Sequence of chain 1.L:
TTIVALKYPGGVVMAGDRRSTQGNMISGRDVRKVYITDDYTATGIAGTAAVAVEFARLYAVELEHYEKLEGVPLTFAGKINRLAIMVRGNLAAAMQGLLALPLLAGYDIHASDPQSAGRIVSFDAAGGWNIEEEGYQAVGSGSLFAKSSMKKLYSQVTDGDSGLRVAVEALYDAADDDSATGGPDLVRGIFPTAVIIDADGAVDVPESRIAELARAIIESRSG

The protein below binds the small molecule below.
Small molecule (SMILES): Cc1cc(C(=O)N[C@@H](CC(=O)N2CCCC[C@@H]2C)C(=O)N[C@@H](C)C(=O)NCc2ccc(F)cc2F)no1

Sequence of chain 1.M:
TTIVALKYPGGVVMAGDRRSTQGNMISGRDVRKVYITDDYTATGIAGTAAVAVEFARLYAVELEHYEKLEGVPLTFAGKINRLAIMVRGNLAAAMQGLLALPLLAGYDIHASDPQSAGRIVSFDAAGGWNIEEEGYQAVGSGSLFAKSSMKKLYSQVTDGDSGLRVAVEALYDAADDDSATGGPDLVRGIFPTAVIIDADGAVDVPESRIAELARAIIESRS

Binding-site contacts:
Ligand atom N28 contacts residue CIT1 of chain 1.RA at 3.5 Å (h-bond).
Ligand atom F37 contacts residue VAL31 of chain 1.L at 3.6 Å.
Ligand atom N03 contacts residue THR21 of chain 1.L at 2.8 Å (h-bond).
Ligand atom C13 contacts residue GLY128 of chain 1.M at 3.5 Å.
Ligand atom N28 contacts residue GLY47 of chain 1.L at 2.8 Å (h-bond).
Ligand atom C36 contacts residue VAL31 of chain 1.L at 3.6 Å (hydrophobic).
Ligand atom N17 contacts residue ASP124 of chain 1.M at 2.8 Å (salt-bridge).
Ligand atom O05 contacts residue THR48 of chain 1.L at 3.6 Å.
Ligand atom F37 contacts residue ALA49 of chain 1.L at 3.0 Å.
Ligand atom C36 contacts residue ALA49 of chain 1.L at 3.3 Å (hydrophobic).
Ligand atom C13 contacts residue ASP124 of chain 1.M at 3.6 Å.
Ligand atom O09 contacts residue SER27 of chain 1.L at 2.8 Å (h-bond).
Ligand atom C35 contacts residue VAL31 of chain 1.L at 3.5 Å (hydrophobic).
Ligand atom C32 contacts residue LYS33 of chain 1.L at 3.5 Å.
Ligand atom C13 contacts residue PHE123 of chain 1.M at 3.6 Å (hydrophobic).
Ligand atom C30 contacts residue LYS33 of chain 1.L at 3.6 Å.
Ligand atom C01 contacts residue CIT1 of chain 1.RA at 3.4 Å.
Ligand atom F34 contacts residue ARG32 of chain 1.L at 3.5 Å.
Ligand atom C32 contacts residue ILE45 of chain 1.L at 3.2 Å (hydrophobic).
Ligand atom C07 contacts residue SER20 of chain 1.L at 3.4 Å.
Ligand atom C31 contacts residue LYS33 of chain 1.L at 3.6 Å.
Ligand atom C16 contacts residue SER20 of chain 1.L at 3.3 Å.
Ligand atom C08 contacts residue SER27 of chain 1.L at 3.3 Å.
Ligand atom O24 contacts residue ALA125 of chain 1.M at 3.4 Å.
Ligand atom C14 contacts residue TRP129 of chain 1.M at 3.5 Å (hydrophobic).
Ligand atom O27 contacts residue THR21 of chain 1.L at 3.0 Å (h-bond).
Ligand atom N25 contacts residue ASP124 of chain 1.M at 3.6 Å.
Ligand atom O27 contacts residue SER20 of chain 1.L at 3.4 Å.
Ligand atom F34 contacts residue VAL53 of chain 1.L at 3.2 Å.
Ligand atom C29 contacts residue CIT1 of chain 1.RA at 3.6 Å.
Ligand atom C32 contacts residue ALA52 of chain 1.L at 3.6 Å (hydrophobic).
Ligand atom C08 contacts residue SER20 of chain 1.L at 3.3 Å.
Ligand atom C31 contacts residue THR1 of chain 1.L at 3.5 Å.
Ligand atom O09 contacts residue GLN22 of chain 1.L at 2.7 Å (h-bond).
Ligand atom C35 contacts residue ALA49 of chain 1.L at 3.4 Å (hydrophobic).
Ligand atom C07 contacts residue ASP124 of chain 1.M at 3.3 Å.
Ligand atom C33 contacts residue LYS33 of chain 1.L at 3.6 Å.
Ligand atom N10 contacts residue SER20 of chain 1.L at 3.6 Å.
Ligand atom O05 contacts residue ALA49 of chain 1.L at 2.8 Å (h-bond).
Ligand atom C29 contacts residue THR1 of chain 1.L at 3.3 Å.